Binding-site contacts:
Ligand atom C7 contacts residue ASP44 of chain 1.A at 3.7 Å.
Ligand atom C9 contacts residue GLN74 of chain 1.B at 3.7 Å.
Ligand atom C16 contacts residue ARG312 of chain 1.B at 3.5 Å.
Ligand atom C23 contacts residue VAL47 of chain 1.A at 3.6 Å (hydrophobic).
Ligand atom C5 contacts residue GLN73 of chain 1.B at 3.6 Å.
Ligand atom C25 contacts residue ARG195 of chain 1.B at 3.2 Å.
Ligand atom C27 contacts residue GLN73 of chain 1.B at 3.7 Å.
Ligand atom C8 contacts residue GLN74 of chain 1.B at 3.5 Å.
Ligand atom C11 contacts residue GLN73 of chain 1.B at 3.7 Å.
Ligand atom C31 contacts residue VAL42 of chain 1.A at 3.6 Å (hydrophobic).
Ligand atom C25 contacts residue VAL42 of chain 1.A at 3.5 Å (hydrophobic).
Ligand atom CL1 contacts residue PHE198 of chain 1.B at 3.8 Å.
Ligand atom N24 contacts residue VAL42 of chain 1.A at 3.0 Å (h-bond).
Ligand atom C29 contacts residue ARG195 of chain 1.B at 3.8 Å.
Ligand atom C27 contacts residue ARG195 of chain 1.B at 3.4 Å.
Ligand atom C28 contacts residue GLN73 of chain 1.B at 3.7 Å.
Ligand atom C30 contacts residue ARG195 of chain 1.B at 3.6 Å.
Ligand atom O33 contacts residue VAL47 of chain 1.A at 3.4 Å.
Ligand atom C26 contacts residue ARG195 of chain 1.B at 3.2 Å.
Ligand atom C4 contacts residue GLN73 of chain 1.B at 3.6 Å.
Ligand atom C16 contacts residue GLN73 of chain 1.B at 3.5 Å.
Ligand atom CL1 contacts residue LYS43 of chain 1.A at 3.7 Å.
Ligand atom O33 contacts residue ASP44 of chain 1.A at 3.0 Å (salt-bridge).
Ligand atom C31 contacts residue ARG195 of chain 1.B at 3.8 Å.
Ligand atom O20 contacts residue GLN73 of chain 1.B at 3.6 Å.
Ligand atom C29 contacts residue ARG244 of chain 1.B at 3.8 Å.
Ligand atom C29 contacts residue ASP229 of chain 1.B at 3.7 Å.
Ligand atom C31 contacts residue TRP69 of chain 1.B at 3.7 Å (hydrophobic).
Ligand atom O20 contacts residue ARG312 of chain 1.B at 3.5 Å (salt-bridge).
Ligand atom N22 contacts residue VAL47 of chain 1.A at 3.7 Å.
Ligand atom O14 contacts residue GLN73 of chain 1.B at 2.8 Å (h-bond).
Ligand atom C28 contacts residue ARG195 of chain 1.B at 3.7 Å.
Ligand atom O21 contacts residue ARG312 of chain 1.B at 2.9 Å (salt-bridge).
Ligand atom C28 contacts residue ASP229 of chain 1.B at 3.4 Å.
Ligand atom C7 contacts residue GLN74 of chain 1.B at 3.7 Å.
Ligand atom O21 contacts residue GLN73 of chain 1.B at 3.3 Å (h-bond).
Ligand atom O33 contacts residue LYS43 of chain 1.A at 3.7 Å.
Ligand atom C27 contacts residue TRP69 of chain 1.B at 3.8 Å (hydrophobic).
Ligand atom C5 contacts residue VAL47 of chain 1.A at 3.8 Å (hydrophobic).
Ligand atom C26 contacts residue GLN73 of chain 1.B at 3.8 Å.

Sequence of chain 1.A:
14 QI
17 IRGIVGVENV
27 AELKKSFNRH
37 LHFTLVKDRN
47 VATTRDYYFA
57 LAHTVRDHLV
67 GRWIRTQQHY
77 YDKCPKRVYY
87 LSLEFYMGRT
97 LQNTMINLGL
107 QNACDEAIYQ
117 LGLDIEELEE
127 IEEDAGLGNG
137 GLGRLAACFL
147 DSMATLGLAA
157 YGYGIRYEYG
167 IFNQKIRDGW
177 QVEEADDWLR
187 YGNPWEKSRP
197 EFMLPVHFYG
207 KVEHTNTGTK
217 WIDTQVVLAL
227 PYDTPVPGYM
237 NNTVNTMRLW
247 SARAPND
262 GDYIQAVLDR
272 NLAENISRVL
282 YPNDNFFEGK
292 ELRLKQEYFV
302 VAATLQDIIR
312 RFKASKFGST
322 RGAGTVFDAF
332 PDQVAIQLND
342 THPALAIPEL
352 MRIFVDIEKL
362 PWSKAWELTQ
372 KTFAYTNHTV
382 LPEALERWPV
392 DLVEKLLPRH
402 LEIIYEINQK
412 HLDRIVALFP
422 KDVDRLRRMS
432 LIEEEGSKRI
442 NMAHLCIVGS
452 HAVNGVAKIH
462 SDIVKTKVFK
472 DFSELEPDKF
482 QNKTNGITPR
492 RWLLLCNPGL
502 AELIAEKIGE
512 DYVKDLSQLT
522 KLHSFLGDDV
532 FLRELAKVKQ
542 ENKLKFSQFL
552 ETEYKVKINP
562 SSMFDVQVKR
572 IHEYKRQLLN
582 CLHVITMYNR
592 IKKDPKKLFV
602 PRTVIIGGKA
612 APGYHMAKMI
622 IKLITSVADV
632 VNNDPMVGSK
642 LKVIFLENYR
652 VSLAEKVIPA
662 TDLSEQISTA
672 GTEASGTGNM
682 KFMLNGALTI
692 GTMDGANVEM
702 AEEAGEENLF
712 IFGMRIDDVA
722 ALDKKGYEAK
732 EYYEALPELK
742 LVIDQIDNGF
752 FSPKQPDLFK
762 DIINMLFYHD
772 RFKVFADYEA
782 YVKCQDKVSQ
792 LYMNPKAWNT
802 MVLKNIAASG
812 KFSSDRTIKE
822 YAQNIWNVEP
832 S

A small-molecule ligand and the protein it binds are described below.
Small molecule (SMILES): Cc1cccc(Cl)c1NC(=O)Nc1cc2ccccc2cc1C(=O)N[C@H](C(=O)O)c1ccccc1

Sequence of chain 1.B:
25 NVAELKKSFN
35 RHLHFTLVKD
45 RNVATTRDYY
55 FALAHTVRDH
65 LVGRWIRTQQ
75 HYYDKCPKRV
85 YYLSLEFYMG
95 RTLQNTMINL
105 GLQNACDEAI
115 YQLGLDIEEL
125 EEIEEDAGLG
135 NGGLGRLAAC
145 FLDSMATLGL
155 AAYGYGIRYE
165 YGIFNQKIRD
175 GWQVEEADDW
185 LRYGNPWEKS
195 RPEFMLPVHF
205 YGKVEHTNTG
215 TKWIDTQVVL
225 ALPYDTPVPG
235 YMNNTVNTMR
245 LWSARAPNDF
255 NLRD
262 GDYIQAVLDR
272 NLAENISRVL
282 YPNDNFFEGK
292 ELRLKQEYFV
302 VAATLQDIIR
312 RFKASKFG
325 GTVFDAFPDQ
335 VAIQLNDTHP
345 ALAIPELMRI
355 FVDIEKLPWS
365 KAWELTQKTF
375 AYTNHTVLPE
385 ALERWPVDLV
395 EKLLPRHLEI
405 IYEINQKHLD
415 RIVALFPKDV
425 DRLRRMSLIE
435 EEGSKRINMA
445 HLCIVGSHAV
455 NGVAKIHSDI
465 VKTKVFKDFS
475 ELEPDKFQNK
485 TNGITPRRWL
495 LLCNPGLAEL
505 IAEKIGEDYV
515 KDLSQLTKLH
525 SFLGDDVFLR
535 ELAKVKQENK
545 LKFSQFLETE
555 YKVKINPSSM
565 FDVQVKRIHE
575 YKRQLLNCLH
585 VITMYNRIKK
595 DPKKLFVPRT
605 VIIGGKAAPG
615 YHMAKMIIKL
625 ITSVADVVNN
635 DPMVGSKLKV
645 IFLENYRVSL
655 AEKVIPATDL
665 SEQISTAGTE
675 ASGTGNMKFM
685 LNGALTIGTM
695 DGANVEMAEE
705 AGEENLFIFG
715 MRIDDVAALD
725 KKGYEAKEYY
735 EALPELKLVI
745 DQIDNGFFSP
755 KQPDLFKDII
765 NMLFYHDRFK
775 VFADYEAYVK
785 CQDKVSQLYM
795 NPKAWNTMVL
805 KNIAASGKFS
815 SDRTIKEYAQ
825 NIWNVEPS